Sequence of chain 1.A:
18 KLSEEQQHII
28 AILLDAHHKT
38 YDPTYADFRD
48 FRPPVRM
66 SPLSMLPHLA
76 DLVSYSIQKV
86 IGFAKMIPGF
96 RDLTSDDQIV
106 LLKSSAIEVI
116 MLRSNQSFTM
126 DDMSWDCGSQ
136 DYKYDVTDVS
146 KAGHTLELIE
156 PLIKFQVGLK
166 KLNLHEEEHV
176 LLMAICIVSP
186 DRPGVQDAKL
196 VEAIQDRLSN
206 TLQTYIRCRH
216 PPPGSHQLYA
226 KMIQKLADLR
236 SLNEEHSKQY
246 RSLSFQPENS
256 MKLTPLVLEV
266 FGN

This small molecule binds to this protein.
Small molecule (SMILES): C=C1/C(=C\C=C2/CCC[C@]3(C)[C@@H]([C@H](C)[C@H](CCO)CCCC)CC[C@@H]23)C[C@@H](O)C[C@@H]1O

Binding-site contacts:
Ligand atom C31 contacts residue LEU153 of chain 1.A at 3.7 Å (hydrophobic).
Ligand atom C28 contacts residue HIS149 of chain 1.A at 3.8 Å.
Ligand atom C10 contacts residue SER81 of chain 1.A at 4.0 Å.
Ligand atom C30 contacts residue LEU157 of chain 1.A at 3.6 Å (hydrophobic).
Ligand atom C04 contacts residue SER122 of chain 1.A at 3.5 Å.
Ligand atom C31 contacts residue MET116 of chain 1.A at 3.5 Å (hydrophobic).
Ligand atom O02 contacts residue SER122 of chain 1.A at 2.7 Å (h-bond).
Ligand atom C19 contacts residue LEU77 of chain 1.A at 3.5 Å (hydrophobic).
Ligand atom C04 contacts residue CYS132 of chain 1.A at 3.4 Å (hydrophobic).
Ligand atom C07 contacts residue SER119 of chain 1.A at 3.6 Å.
Ligand atom C01 contacts residue ARG118 of chain 1.A at 3.9 Å.
Ligand atom C21 contacts residue HIS149 of chain 1.A at 3.7 Å.
Ligand atom C24 contacts residue HIS149 of chain 1.A at 3.2 Å.
Ligand atom C02 contacts residue TYR38 of chain 1.A at 3.7 Å (hydrophobic).
Ligand atom C29 contacts residue HIS241 of chain 1.A at 4.0 Å.
Ligand atom C01 contacts residue SER81 of chain 1.A at 3.9 Å.
Ligand atom O01 contacts residue SER81 of chain 1.A at 2.8 Å (h-bond).
Ligand atom C06 contacts residue TRP130 of chain 1.A at 3.6 Å (hydrophobic).
Ligand atom C12 contacts residue VAL144 of chain 1.A at 3.6 Å (hydrophobic).
Ligand atom C11 contacts residue LEU74 of chain 1.A at 3.8 Å (hydrophobic).
Ligand atom O02 contacts residue SER119 of chain 1.A at 3.4 Å.
Ligand atom C21 contacts residue VAL144 of chain 1.A at 3.6 Å (hydrophobic).
Ligand atom C03 contacts residue SER122 of chain 1.A at 3.5 Å.
Ligand atom C18 contacts residue VAL78 of chain 1.A at 3.7 Å (hydrophobic).
Ligand atom O02 contacts residue TYR38 of chain 1.A at 2.9 Å (h-bond).
Ligand atom C03 contacts residue TYR42 of chain 1.A at 3.7 Å (hydrophobic).
Ligand atom C06 contacts residue SER119 of chain 1.A at 3.8 Å.
Ligand atom C09 contacts residue TRP130 of chain 1.A at 3.7 Å (hydrophobic).
Ligand atom O01 contacts residue ARG118 of chain 1.A at 3.0 Å.
Ligand atom C30 contacts residue LEU153 of chain 1.A at 3.7 Å (hydrophobic).
Ligand atom C29 contacts residue LEU153 of chain 1.A at 3.6 Å (hydrophobic).
Ligand atom C24 contacts residue HIS241 of chain 1.A at 3.5 Å.
Ligand atom C23 contacts residue ILE112 of chain 1.A at 3.9 Å (hydrophobic).
Ligand atom C07 contacts residue TRP130 of chain 1.A at 3.9 Å (hydrophobic).
Ligand atom O02 contacts residue ARG118 of chain 1.A at 3.5 Å (salt-bridge).
Ligand atom C23 contacts residue HIS241 of chain 1.A at 3.6 Å.
Ligand atom C11 contacts residue TYR139 of chain 1.A at 3.9 Å (hydrophobic).
Ligand atom C19 contacts residue SER81 of chain 1.A at 3.1 Å.
Ligand atom C03 contacts residue TYR38 of chain 1.A at 3.3 Å (hydrophobic).
Ligand atom O03 contacts residue HIS241 of chain 1.A at 2.8 Å (h-bond).